Binding-site contacts:
Ligand atom C4 contacts residue STL1 of chain 2.D at 0.5 Å.
Ligand atom C11 contacts residue LYS6 of chain 1.B at 3.8 Å.
Ligand atom O3 contacts residue SER108 of chain 1.B at 3.1 Å (h-bond).
Ligand atom O2 contacts residue THR109 of chain 2.B at 3.5 Å (h-bond).
Ligand atom C2 contacts residue STL1 of chain 2.D at 0.4 Å.
Ligand atom C4 contacts residue THR110 of chain 2.B at 4.0 Å.
Ligand atom C7 contacts residue STL1 of chain 2.D at 0.7 Å.
Ligand atom C8 contacts residue ALA99 of chain 1.B at 3.7 Å (hydrophobic).
Ligand atom C11 contacts residue STL1 of chain 2.D at 0.8 Å.
Ligand atom O1 contacts residue STL1 of chain 2.D at 1.3 Å (h-bond).
Ligand atom C8 contacts residue LEU8 of chain 2.B at 3.8 Å (hydrophobic).
Ligand atom C12 contacts residue LYS6 of chain 2.B at 3.7 Å.
Ligand atom O2 contacts residue LEU101 of chain 1.B at 3.7 Å.
Ligand atom O2 contacts residue STL1 of chain 2.D at 0.4 Å (h-bond).
Ligand atom C10 contacts residue STL1 of chain 2.D at 0.8 Å.
Ligand atom C2 contacts residue LEU101 of chain 1.B at 3.6 Å (hydrophobic).
Ligand atom C9 contacts residue LEU8 of chain 2.B at 4.0 Å (hydrophobic).
Ligand atom C14 contacts residue LEU8 of chain 2.B at 3.7 Å (hydrophobic).
Ligand atom C5 contacts residue STL1 of chain 2.D at 0.5 Å.
Ligand atom C8 contacts residue STL1 of chain 2.D at 1.0 Å.
Ligand atom C7 contacts residue LEU8 of chain 1.B at 4.0 Å (hydrophobic).
Ligand atom C1 contacts residue LEU101 of chain 1.B at 3.9 Å (hydrophobic).
Ligand atom C14 contacts residue STL1 of chain 2.D at 1.5 Å.
Ligand atom C6 contacts residue STL1 of chain 2.D at 0.5 Å.
Ligand atom C1 contacts residue LEU101 of chain 2.B at 3.8 Å (hydrophobic).
Ligand atom O3 contacts residue LEU101 of chain 2.B at 3.7 Å.
Ligand atom O2 contacts residue THR110 of chain 2.B at 3.9 Å.
Ligand atom C3 contacts residue STL1 of chain 2.D at 0.4 Å.
Ligand atom C2 contacts residue LEU101 of chain 2.B at 3.9 Å (hydrophobic).
Ligand atom C14 contacts residue ALA99 of chain 1.B at 3.7 Å (hydrophobic).
Ligand atom C1 contacts residue STL1 of chain 2.D at 0.4 Å.
Ligand atom O2 contacts residue SER108 of chain 2.B at 3.0 Å (h-bond).
Ligand atom C3 contacts residue LEU101 of chain 1.B at 3.6 Å (hydrophobic).
Ligand atom C12 contacts residue LYS6 of chain 1.B at 4.0 Å.
Ligand atom C9 contacts residue STL1 of chain 2.D at 0.8 Å.
Ligand atom C12 contacts residue STL1 of chain 2.D at 0.8 Å.
Ligand atom O1 contacts residue LYS6 of chain 2.B at 3.7 Å.
Ligand atom O3 contacts residue THR109 of chain 1.B at 3.8 Å.
Ligand atom C13 contacts residue STL1 of chain 2.D at 1.4 Å.
Ligand atom O3 contacts residue STL1 of chain 2.D at 0.4 Å (h-bond).

Sequence of chain 1.B:
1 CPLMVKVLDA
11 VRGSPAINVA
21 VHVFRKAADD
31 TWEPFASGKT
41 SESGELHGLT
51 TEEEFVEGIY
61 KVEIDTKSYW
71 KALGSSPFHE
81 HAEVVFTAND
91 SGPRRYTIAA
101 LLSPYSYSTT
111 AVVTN

Sequence of chain 2.B:
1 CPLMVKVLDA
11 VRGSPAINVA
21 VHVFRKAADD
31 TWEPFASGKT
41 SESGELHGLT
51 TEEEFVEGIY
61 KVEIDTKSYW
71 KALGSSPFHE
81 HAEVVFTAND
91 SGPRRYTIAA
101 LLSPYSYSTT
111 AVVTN

A protein and the small-molecule ligand that binds it are described below.
Small molecule (SMILES): Oc1ccc(/C=C/c2cc(O)cc(O)c2)cc1